A protein and the small-molecule ligand that binds it are described below.
Small molecule (SMILES): CC(=O)N[C@@H]1[C@@H](O)[C@H](O)[C@@H](CO)O[C@H]1O

Binding-site contacts:
Ligand atom N2 contacts residue ASN453 of chain 1.C at 3.2 Å (h-bond).
Ligand atom C3 contacts residue ASN453 of chain 1.C at 3.6 Å.
Ligand atom C4 contacts residue ASN453 of chain 1.C at 4.2 Å.
Ligand atom C7 contacts residue ASN453 of chain 1.C at 4.2 Å.
Ligand atom O7 contacts residue ASN453 of chain 1.C at 4.4 Å.
Ligand atom C5 contacts residue ASN453 of chain 1.C at 3.7 Å.
Ligand atom C1 contacts residue ASN453 of chain 1.C at 1.4 Å.
Ligand atom O3 contacts residue ASN453 of chain 1.C at 3.1 Å (h-bond).
Ligand atom C2 contacts residue ASN453 of chain 1.C at 2.4 Å.
Ligand atom O6 contacts residue LYS444 of chain 1.C at 4.0 Å.
Ligand atom O5 contacts residue PHE451 of chain 1.C at 4.2 Å.
Ligand atom O5 contacts residue ASN453 of chain 1.C at 2.4 Å (h-bond).

Sequence of chain 1.C:
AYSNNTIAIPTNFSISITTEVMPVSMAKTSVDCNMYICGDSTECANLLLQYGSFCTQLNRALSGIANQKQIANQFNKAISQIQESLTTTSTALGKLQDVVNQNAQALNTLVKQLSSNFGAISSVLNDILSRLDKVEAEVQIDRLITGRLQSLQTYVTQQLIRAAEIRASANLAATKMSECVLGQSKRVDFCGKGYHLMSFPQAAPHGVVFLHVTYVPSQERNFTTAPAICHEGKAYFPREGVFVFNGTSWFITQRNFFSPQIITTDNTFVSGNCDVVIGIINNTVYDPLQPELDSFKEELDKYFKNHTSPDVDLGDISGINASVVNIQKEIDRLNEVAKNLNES